This small molecule binds to this protein.
Small molecule (SMILES): CC(=O)N[C@@H]1[C@@H](O)[C@H](O)[C@@H](CO)O[C@H]1O

Sequence of chain 1.A:
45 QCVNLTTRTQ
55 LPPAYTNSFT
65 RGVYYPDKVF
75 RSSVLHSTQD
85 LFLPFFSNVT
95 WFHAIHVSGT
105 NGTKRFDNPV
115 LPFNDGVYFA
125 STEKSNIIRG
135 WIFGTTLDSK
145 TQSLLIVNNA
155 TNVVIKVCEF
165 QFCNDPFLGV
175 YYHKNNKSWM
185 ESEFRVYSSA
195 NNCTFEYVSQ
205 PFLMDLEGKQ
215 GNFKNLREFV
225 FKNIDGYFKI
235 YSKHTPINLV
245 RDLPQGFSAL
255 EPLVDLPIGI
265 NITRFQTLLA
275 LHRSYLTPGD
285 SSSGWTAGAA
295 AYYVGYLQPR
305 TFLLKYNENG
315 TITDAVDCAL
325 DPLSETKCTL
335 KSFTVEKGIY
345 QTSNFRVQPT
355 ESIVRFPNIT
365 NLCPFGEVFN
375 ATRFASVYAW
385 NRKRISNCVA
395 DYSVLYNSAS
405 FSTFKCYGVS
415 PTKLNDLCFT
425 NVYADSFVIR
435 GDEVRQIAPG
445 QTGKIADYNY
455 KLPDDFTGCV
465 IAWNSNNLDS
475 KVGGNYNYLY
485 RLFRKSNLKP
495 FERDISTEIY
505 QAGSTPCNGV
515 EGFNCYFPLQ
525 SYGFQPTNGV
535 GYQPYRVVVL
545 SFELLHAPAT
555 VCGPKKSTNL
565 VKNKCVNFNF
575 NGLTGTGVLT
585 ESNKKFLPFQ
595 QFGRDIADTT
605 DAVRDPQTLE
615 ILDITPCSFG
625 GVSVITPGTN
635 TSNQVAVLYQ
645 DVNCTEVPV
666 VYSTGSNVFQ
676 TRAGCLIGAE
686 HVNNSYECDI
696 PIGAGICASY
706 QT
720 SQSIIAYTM

Binding-site contacts:
Ligand atom C8 contacts residue GLU312 of chain 1.A at 3.5 Å.
Ligand atom C3 contacts residue ASN313 of chain 1.A at 3.8 Å.
Ligand atom C7 contacts residue ASN313 of chain 1.A at 3.6 Å.
Ligand atom C2 contacts residue ASN313 of chain 1.A at 2.4 Å.
Ligand atom O7 contacts residue GLU312 of chain 1.A at 2.7 Å (salt-bridge).
Ligand atom O5 contacts residue ASN313 of chain 1.A at 2.4 Å (h-bond).
Ligand atom C5 contacts residue ASN313 of chain 1.A at 3.7 Å.
Ligand atom O7 contacts residue ASN313 of chain 1.A at 3.9 Å.
Ligand atom C7 contacts residue GLU312 of chain 1.A at 3.2 Å.
Ligand atom N2 contacts residue ASN313 of chain 1.A at 2.9 Å (h-bond).
Ligand atom C1 contacts residue ASN313 of chain 1.A at 1.4 Å.
Ligand atom C8 contacts residue ASN311 of chain 1.A at 3.9 Å.
Ligand atom C1 contacts residue GLU312 of chain 1.A at 4.3 Å.
Ligand atom O6 contacts residue ASN313 of chain 1.A at 4.0 Å.
Ligand atom C4 contacts residue ASN313 of chain 1.A at 4.2 Å.
Ligand atom N2 contacts residue GLU312 of chain 1.A at 4.2 Å.